The protein below binds the small molecule below.
Small molecule (SMILES): c1cncc(-c2nc3ccccc3[nH]2)c1

Binding-site contacts:
Ligand atom C6 contacts residue LEU15 of chain 1.A at 3.9 Å (hydrophobic).
Ligand atom C9 contacts residue VAL23 of chain 1.A at 4.1 Å (hydrophobic).
Ligand atom C8 contacts residue EDO1 of chain 1.C at 3.9 Å.
Ligand atom C4 contacts residue ALA36 of chain 1.A at 4.0 Å (hydrophobic).
Ligand atom C10 contacts residue PHE20 of chain 1.A at 3.5 Å (hydrophobic).
Ligand atom C9 contacts residue ILE156 of chain 1.A at 3.7 Å (hydrophobic).
Ligand atom C3 contacts residue ILE75 of chain 1.A at 4.1 Å (hydrophobic).
Ligand atom C12 contacts residue EDO1 of chain 1.C at 3.2 Å.
Ligand atom C11 contacts residue PHE20 of chain 1.A at 3.2 Å (hydrophobic).
Ligand atom C3 contacts residue LEU145 of chain 1.A at 3.9 Å (hydrophobic).
Ligand atom N2 contacts residue ILE156 of chain 1.A at 4.0 Å.
Ligand atom C1 contacts residue LEU15 of chain 1.A at 4.1 Å (hydrophobic).
Ligand atom N1 contacts residue VAL23 of chain 1.A at 3.9 Å.
Ligand atom C2 contacts residue ALA36 of chain 1.A at 3.5 Å (hydrophobic).
Ligand atom C11 contacts residue ASP157 of chain 1.A at 3.3 Å.
Ligand atom N3 contacts residue ASP157 of chain 1.A at 3.5 Å.
Ligand atom C1 contacts residue ALA36 of chain 1.A at 4.0 Å (hydrophobic).
Ligand atom C8 contacts residue ILE156 of chain 1.A at 3.8 Å (hydrophobic).
Ligand atom C8 contacts residue VAL23 of chain 1.A at 3.8 Å (hydrophobic).
Ligand atom C1 contacts residue LEU145 of chain 1.A at 3.5 Å (hydrophobic).
Ligand atom C2 contacts residue ARG93 of chain 1.A at 4.1 Å.
Ligand atom C12 contacts residue LYS38 of chain 1.A at 3.7 Å.
Ligand atom N2 contacts residue EDO1 of chain 1.C at 3.1 Å (h-bond).
Ligand atom C7 contacts residue VAL23 of chain 1.A at 4.1 Å (hydrophobic).
Ligand atom N3 contacts residue LYS38 of chain 1.A at 2.8 Å (salt-bridge).
Ligand atom C5 contacts residue LEU145 of chain 1.A at 4.1 Å (hydrophobic).
Ligand atom C7 contacts residue EDO1 of chain 1.C at 3.9 Å.
Ligand atom C3 contacts residue GLU92 of chain 1.A at 3.7 Å.
Ligand atom C5 contacts residue VAL23 of chain 1.A at 4.1 Å (hydrophobic).
Ligand atom C3 contacts residue ALA36 of chain 1.A at 3.5 Å (hydrophobic).
Ligand atom C7 contacts residue ILE156 of chain 1.A at 3.7 Å (hydrophobic).
Ligand atom C1 contacts residue ARG93 of chain 1.A at 4.1 Å.
Ligand atom N1 contacts residue ILE156 of chain 1.A at 3.8 Å.
Ligand atom C6 contacts residue LEU145 of chain 1.A at 3.8 Å (hydrophobic).
Ligand atom C10 contacts residue ASP157 of chain 1.A at 4.1 Å.
Ligand atom N3 contacts residue EDO1 of chain 1.C at 4.0 Å.
Ligand atom C12 contacts residue VAL23 of chain 1.A at 4.0 Å (hydrophobic).
Ligand atom C2 contacts residue GLU92 of chain 1.A at 3.4 Å.
Ligand atom C11 contacts residue LYS38 of chain 1.A at 3.6 Å.
Ligand atom C2 contacts residue LEU145 of chain 1.A at 3.6 Å (hydrophobic).

Sequence of chain 1.A:
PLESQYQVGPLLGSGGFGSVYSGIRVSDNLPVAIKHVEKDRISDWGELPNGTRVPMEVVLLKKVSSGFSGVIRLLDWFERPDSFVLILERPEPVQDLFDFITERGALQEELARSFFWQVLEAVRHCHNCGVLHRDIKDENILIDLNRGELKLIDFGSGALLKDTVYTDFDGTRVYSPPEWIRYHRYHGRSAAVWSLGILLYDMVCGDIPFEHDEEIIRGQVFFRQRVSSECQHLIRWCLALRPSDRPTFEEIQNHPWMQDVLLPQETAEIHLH